Binding-site contacts:
Ligand atom C3 contacts residue ASN153 of chain 2.A at 3.7 Å.
Ligand atom O5 contacts residue ASN153 of chain 2.A at 2.4 Å (h-bond).
Ligand atom C7 contacts residue ASN227 of chain 2.A at 3.7 Å.
Ligand atom C2 contacts residue ASN153 of chain 2.A at 2.4 Å.
Ligand atom O7 contacts residue ASN153 of chain 2.A at 4.0 Å.
Ligand atom C7 contacts residue ASN153 of chain 2.A at 3.6 Å.
Ligand atom C1 contacts residue ASN153 of chain 2.A at 1.4 Å.
Ligand atom N2 contacts residue ASN153 of chain 2.A at 2.8 Å (h-bond).
Ligand atom O7 contacts residue ASN227 of chain 2.A at 3.7 Å.
Ligand atom C4 contacts residue ASN153 of chain 2.A at 4.2 Å.
Ligand atom C8 contacts residue ASN227 of chain 2.A at 3.5 Å.
Ligand atom C5 contacts residue ASN153 of chain 2.A at 3.7 Å.

Sequence of chain 2.A:
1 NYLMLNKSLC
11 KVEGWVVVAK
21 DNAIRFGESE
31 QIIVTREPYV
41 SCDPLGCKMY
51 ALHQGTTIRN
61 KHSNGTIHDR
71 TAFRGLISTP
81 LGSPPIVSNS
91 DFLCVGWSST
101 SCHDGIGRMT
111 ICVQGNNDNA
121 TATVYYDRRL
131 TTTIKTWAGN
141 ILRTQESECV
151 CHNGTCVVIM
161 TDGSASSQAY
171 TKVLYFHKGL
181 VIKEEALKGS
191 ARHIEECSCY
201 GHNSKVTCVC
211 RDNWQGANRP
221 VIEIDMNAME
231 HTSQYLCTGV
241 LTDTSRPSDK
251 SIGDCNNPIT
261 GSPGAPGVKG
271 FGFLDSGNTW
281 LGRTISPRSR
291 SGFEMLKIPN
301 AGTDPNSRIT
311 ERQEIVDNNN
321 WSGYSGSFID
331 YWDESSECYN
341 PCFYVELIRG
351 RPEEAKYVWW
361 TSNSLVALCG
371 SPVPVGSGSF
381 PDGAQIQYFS

The small molecule below binds the protein below.
Small molecule (SMILES): CC(=O)N[C@H]1[C@H](O[C@H]2[C@H](O)[C@@H](NC(C)=O)CO[C@@H]2CO)O[C@H](CO)[C@@H](O)[C@@H]1O